Binding-site contacts:
Ligand atom N2 contacts residue ASN84 of chain 1.A at 2.8 Å (h-bond).
Ligand atom C4 contacts residue ASN84 of chain 1.A at 4.0 Å.
Ligand atom C7 contacts residue ASN84 of chain 1.A at 3.1 Å.
Ligand atom O5 contacts residue ASN84 of chain 1.A at 2.4 Å (h-bond).
Ligand atom C1 contacts residue ALA73 of chain 1.A at 4.1 Å (hydrophobic).
Ligand atom C1 contacts residue ASN84 of chain 1.A at 1.4 Å.
Ligand atom C5 contacts residue ASN84 of chain 1.A at 3.6 Å.
Ligand atom C6 contacts residue TYR42 of chain 1.A at 3.9 Å (hydrophobic).
Ligand atom C8 contacts residue ARG83 of chain 1.A at 4.2 Å.
Ligand atom O5 contacts residue ALA73 of chain 1.A at 4.3 Å.
Ligand atom C3 contacts residue ASN84 of chain 1.A at 3.6 Å.
Ligand atom C8 contacts residue ASN84 of chain 1.A at 3.7 Å.
Ligand atom C2 contacts residue ASN84 of chain 1.A at 2.2 Å.
Ligand atom O7 contacts residue ASN84 of chain 1.A at 3.2 Å (h-bond).
Ligand atom C8 contacts residue ARG82 of chain 1.A at 3.8 Å.

A small-molecule ligand and the protein it binds are described below.
Small molecule (SMILES): CC(=O)N[C@@H]1[C@@H](O)[C@H](O)[C@@H](CO)O[C@H]1O

Sequence of chain 1.A:
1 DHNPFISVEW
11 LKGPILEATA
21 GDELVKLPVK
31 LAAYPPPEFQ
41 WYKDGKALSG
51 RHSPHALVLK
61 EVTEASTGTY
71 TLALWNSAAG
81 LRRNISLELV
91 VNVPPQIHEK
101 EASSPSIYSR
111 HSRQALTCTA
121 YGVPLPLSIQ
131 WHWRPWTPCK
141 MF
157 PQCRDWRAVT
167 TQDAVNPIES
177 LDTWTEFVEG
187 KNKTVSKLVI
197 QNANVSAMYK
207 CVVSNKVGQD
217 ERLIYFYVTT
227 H